A small-molecule ligand and the protein it binds are described below.
Small molecule (SMILES): CCCCCCCC(=O)OC[C@H](COP(=O)(O)O[C@@H]1[C@H](O)[C@H](O)[C@@H](OP(=O)(O)O)[C@H](OP(=O)(O)O)[C@H]1O)OC(=O)CCCCCCC

Binding-site contacts:
Ligand atom C3B contacts residue PHE989 of chain 1.E at 3.6 Å (hydrophobic).
Ligand atom C3C contacts residue ASN992 of chain 1.E at 3.6 Å.
Ligand atom O4 contacts residue LYS993 of chain 1.E at 3.1 Å (salt-bridge).
Ligand atom O1B contacts residue PHE874 of chain 1.E at 4.1 Å.
Ligand atom O1B contacts residue VAL991 of chain 1.E at 4.4 Å.
Ligand atom O12 contacts residue TRP762 of chain 1.E at 4.1 Å.
Ligand atom C3 contacts residue LYS993 of chain 1.E at 3.6 Å.
Ligand atom P4 contacts residue LYS993 of chain 1.E at 4.2 Å.
Ligand atom C2C contacts residue ASN992 of chain 1.E at 4.2 Å.
Ligand atom O2C contacts residue TRP875 of chain 1.E at 4.2 Å.
Ligand atom O51 contacts residue LYS993 of chain 1.E at 3.7 Å.
Ligand atom C7B contacts residue PHE989 of chain 1.E at 4.2 Å (hydrophobic).
Ligand atom O52 contacts residue THR759 of chain 1.E at 4.2 Å.
Ligand atom O2C contacts residue ASN992 of chain 1.E at 4.5 Å.
Ligand atom O3C contacts residue TRP875 of chain 1.E at 3.8 Å.
Ligand atom C1B contacts residue TRP875 of chain 1.E at 4.2 Å (hydrophobic).
Ligand atom C4 contacts residue LYS993 of chain 1.E at 3.6 Å.
Ligand atom C3B contacts residue ILE988 of chain 1.E at 4.1 Å (hydrophobic).
Ligand atom C2B contacts residue PHE989 of chain 1.E at 4.4 Å (hydrophobic).
Ligand atom C2 contacts residue LYS993 of chain 1.E at 4.4 Å.
Ligand atom O1A contacts residue ASN992 of chain 1.E at 2.9 Å (h-bond).
Ligand atom C5B contacts residue PHE989 of chain 1.E at 3.6 Å (hydrophobic).
Ligand atom C6A contacts residue TRP875 of chain 1.E at 4.2 Å (hydrophobic).
Ligand atom C6B contacts residue PHE989 of chain 1.E at 4.4 Å (hydrophobic).
Ligand atom C8B contacts residue ILE882 of chain 1.E at 4.5 Å (hydrophobic).
Ligand atom C1C contacts residue ASN992 of chain 1.E at 4.0 Å.
Ligand atom C2C contacts residue TRP875 of chain 1.E at 4.2 Å (hydrophobic).
Ligand atom O2 contacts residue SER772 of chain 1.E at 4.0 Å.
Ligand atom O42 contacts residue LYS993 of chain 1.E at 4.2 Å.
Ligand atom C7B contacts residue ILE882 of chain 1.E at 4.0 Å (hydrophobic).
Ligand atom C5 contacts residue LYS993 of chain 1.E at 3.8 Å.
Ligand atom O1B contacts residue ILE988 of chain 1.E at 3.4 Å (h-bond).
Ligand atom C2A contacts residue ASN992 of chain 1.E at 4.5 Å.
Ligand atom C1A contacts residue ASN992 of chain 1.E at 3.7 Å.
Ligand atom C1C contacts residue VAL991 of chain 1.E at 4.4 Å (hydrophobic).
Ligand atom C1 contacts residue LYS993 of chain 1.E at 4.3 Å.
Ligand atom C4B contacts residue PHE989 of chain 1.E at 4.2 Å (hydrophobic).
Ligand atom O11 contacts residue ILE871 of chain 1.E at 4.3 Å.
Ligand atom C5A contacts residue LEU774 of chain 1.E at 4.0 Å (hydrophobic).
Ligand atom C4A contacts residue TRP875 of chain 1.E at 3.8 Å (hydrophobic).

Sequence of chain 1.E:
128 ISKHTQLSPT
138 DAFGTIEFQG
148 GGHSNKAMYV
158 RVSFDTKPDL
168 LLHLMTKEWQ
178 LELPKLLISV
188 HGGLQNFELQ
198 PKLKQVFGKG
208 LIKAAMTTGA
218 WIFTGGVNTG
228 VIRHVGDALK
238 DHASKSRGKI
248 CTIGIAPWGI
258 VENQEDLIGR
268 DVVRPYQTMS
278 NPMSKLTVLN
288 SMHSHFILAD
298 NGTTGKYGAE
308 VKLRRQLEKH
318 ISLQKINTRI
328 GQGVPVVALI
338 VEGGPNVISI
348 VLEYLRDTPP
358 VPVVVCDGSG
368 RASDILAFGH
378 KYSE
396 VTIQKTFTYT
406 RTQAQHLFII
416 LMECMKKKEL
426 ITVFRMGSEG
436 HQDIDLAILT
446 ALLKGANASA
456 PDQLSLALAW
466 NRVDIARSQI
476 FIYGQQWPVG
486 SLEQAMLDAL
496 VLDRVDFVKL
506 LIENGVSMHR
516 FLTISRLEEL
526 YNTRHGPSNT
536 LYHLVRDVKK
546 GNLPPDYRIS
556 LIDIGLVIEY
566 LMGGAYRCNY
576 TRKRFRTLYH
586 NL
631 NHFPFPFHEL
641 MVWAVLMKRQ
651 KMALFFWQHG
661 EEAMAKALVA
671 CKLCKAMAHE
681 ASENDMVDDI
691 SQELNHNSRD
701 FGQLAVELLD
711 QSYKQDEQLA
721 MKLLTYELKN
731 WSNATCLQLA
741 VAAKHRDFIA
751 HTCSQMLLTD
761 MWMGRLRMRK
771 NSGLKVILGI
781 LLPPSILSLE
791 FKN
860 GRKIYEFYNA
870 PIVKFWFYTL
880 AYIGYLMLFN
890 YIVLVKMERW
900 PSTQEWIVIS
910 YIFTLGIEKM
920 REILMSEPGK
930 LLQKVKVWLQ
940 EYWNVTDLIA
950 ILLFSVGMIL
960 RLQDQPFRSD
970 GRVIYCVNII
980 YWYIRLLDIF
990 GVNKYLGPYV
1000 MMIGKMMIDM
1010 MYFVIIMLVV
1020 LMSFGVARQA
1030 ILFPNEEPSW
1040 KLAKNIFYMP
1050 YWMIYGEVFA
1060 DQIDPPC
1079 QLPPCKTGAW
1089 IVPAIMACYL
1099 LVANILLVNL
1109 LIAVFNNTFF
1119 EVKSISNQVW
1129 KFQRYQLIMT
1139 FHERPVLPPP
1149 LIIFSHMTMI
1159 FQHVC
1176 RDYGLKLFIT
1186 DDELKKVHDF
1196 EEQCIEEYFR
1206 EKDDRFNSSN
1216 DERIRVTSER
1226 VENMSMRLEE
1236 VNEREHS